Binding-site contacts:
Ligand atom C23 contacts residue LEU85 of chain 1.A at 3.3 Å (hydrophobic).
Ligand atom C5 contacts residue GLU169 of chain 1.A at 3.8 Å.
Ligand atom N10 contacts residue PHE168 of chain 1.A at 3.7 Å.
Ligand atom N17 contacts residue LEU249 of chain 1.A at 4.0 Å.
Ligand atom C24 contacts residue ASN181 of chain 1.A at 3.8 Å.
Ligand atom C24 contacts residue TRP246 of chain 1.A at 4.0 Å (hydrophobic).
Ligand atom N15 contacts residue MET270 of chain 1.A at 3.2 Å.
Ligand atom C8 contacts residue TYR271 of chain 1.A at 3.6 Å (hydrophobic).
Ligand atom N19 contacts residue PHE168 of chain 1.A at 3.4 Å.
Ligand atom C11 contacts residue PHE168 of chain 1.A at 3.4 Å (hydrophobic).
Ligand atom C3 contacts residue GLU169 of chain 1.A at 3.3 Å.
Ligand atom N16 contacts residue PHE168 of chain 1.A at 2.8 Å.
Ligand atom N12 contacts residue PHE168 of chain 1.A at 3.3 Å.
Ligand atom O25 contacts residue LEU249 of chain 1.A at 2.8 Å.
Ligand atom C2 contacts residue GLU169 of chain 1.A at 3.1 Å.
Ligand atom C24 contacts residue LEU249 of chain 1.A at 3.5 Å (hydrophobic).
Ligand atom N15 contacts residue ASN253 of chain 1.A at 3.4 Å (h-bond).
Ligand atom N17 contacts residue ASN253 of chain 1.A at 3.2 Å (h-bond).
Ligand atom C20 contacts residue LEU249 of chain 1.A at 3.7 Å (hydrophobic).
Ligand atom N13 contacts residue MET270 of chain 1.A at 3.3 Å.
Ligand atom C6 contacts residue GLU169 of chain 1.A at 4.0 Å.
Ligand atom C21 contacts residue LEU249 of chain 1.A at 3.6 Å (hydrophobic).
Ligand atom O4 contacts residue HIS264 of chain 1.A at 3.9 Å.
Ligand atom C23 contacts residue TRP246 of chain 1.A at 3.5 Å (hydrophobic).
Ligand atom O4 contacts residue GLU169 of chain 1.A at 3.9 Å.
Ligand atom C21 contacts residue PHE168 of chain 1.A at 4.0 Å (hydrophobic).
Ligand atom N15 contacts residue PHE168 of chain 1.A at 3.7 Å.
Ligand atom N17 contacts residue PHE168 of chain 1.A at 2.9 Å.
Ligand atom C7 contacts residue GLU169 of chain 1.A at 3.8 Å.
Ligand atom C18 contacts residue PHE168 of chain 1.A at 3.1 Å (hydrophobic).
Ligand atom C14 contacts residue MET270 of chain 1.A at 3.4 Å (hydrophobic).
Ligand atom C22 contacts residue LEU85 of chain 1.A at 3.5 Å (hydrophobic).
Ligand atom C1 contacts residue GLU169 of chain 1.A at 3.3 Å.
Ligand atom C24 contacts residue HIS250 of chain 1.A at 3.5 Å.
Ligand atom C14 contacts residue PHE168 of chain 1.A at 3.0 Å (hydrophobic).
Ligand atom C20 contacts residue PHE168 of chain 1.A at 3.3 Å (hydrophobic).
Ligand atom C5 contacts residue MET270 of chain 1.A at 3.9 Å (hydrophobic).
Ligand atom C22 contacts residue TRP246 of chain 1.A at 3.8 Å (hydrophobic).
Ligand atom C6 contacts residue MET270 of chain 1.A at 3.6 Å (hydrophobic).
Ligand atom N13 contacts residue PHE168 of chain 1.A at 3.2 Å.

The small molecule below binds the protein below.
Small molecule (SMILES): Nc1nc(NCCc2ccc(O)cc2)nc2nc(-c3ccco3)nn12

Sequence of chain 1.A:
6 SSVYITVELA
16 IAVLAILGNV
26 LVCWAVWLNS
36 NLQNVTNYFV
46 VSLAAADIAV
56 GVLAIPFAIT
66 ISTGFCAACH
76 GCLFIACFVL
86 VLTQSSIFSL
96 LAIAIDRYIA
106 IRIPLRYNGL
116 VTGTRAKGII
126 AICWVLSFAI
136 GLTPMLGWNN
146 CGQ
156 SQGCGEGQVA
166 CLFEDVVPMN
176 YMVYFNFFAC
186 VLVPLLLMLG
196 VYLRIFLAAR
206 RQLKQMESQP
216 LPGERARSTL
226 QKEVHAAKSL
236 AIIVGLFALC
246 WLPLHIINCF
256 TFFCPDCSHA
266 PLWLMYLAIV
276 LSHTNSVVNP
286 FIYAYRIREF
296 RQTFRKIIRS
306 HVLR